The protein below binds the small molecule below.
Small molecule (SMILES): CC(=O)N[C@@H]1[C@@H](O)[C@H](O)[C@@H](CO)O[C@H]1O

Sequence of chain 1.B:
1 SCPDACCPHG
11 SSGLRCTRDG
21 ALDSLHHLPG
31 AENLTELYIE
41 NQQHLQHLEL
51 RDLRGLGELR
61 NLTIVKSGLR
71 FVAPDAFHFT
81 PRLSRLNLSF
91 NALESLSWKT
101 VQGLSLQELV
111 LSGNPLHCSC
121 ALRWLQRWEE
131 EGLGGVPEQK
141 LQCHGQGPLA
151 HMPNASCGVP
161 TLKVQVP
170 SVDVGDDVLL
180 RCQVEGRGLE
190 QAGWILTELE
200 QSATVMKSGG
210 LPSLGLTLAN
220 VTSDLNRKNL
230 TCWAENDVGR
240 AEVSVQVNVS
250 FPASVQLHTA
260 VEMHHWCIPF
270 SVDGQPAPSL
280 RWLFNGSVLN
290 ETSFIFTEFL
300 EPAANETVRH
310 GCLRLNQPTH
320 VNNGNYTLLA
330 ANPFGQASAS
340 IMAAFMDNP

Binding-site contacts:
Ligand atom C2 contacts residue ASN219 of chain 1.B at 2.5 Å.
Ligand atom C7 contacts residue ASN219 of chain 1.B at 3.5 Å.
Ligand atom C3 contacts residue ASN219 of chain 1.B at 3.8 Å.
Ligand atom C4 contacts residue ASN219 of chain 1.B at 4.3 Å.
Ligand atom C5 contacts residue ASN219 of chain 1.B at 3.8 Å.
Ligand atom O5 contacts residue ASN219 of chain 1.B at 2.5 Å (h-bond).
Ligand atom N2 contacts residue ASN219 of chain 1.B at 2.9 Å (h-bond).
Ligand atom C1 contacts residue ASN219 of chain 1.B at 1.5 Å.
Ligand atom O7 contacts residue ASN219 of chain 1.B at 3.7 Å.